A protein and the small-molecule ligand that binds it are described below.
Small molecule (SMILES): CC(C)CCC[C@@H](C)[C@H]1CC[C@H]2[C@@H]3CC=C4C[C@@H](O)CC[C@]4(C)[C@H]3CC[C@]12C

Binding-site contacts:
Ligand atom C7 contacts residue TYR198 of chain 1.C at 3.6 Å (hydrophobic).
Ligand atom C27 contacts residue SER28 of chain 1.C at 4.4 Å.
Ligand atom C6 contacts residue TYR198 of chain 1.C at 3.9 Å (hydrophobic).
Ligand atom C3 contacts residue MET21 of chain 1.C at 3.7 Å (hydrophobic).
Ligand atom C16 contacts residue VAL195 of chain 1.C at 3.9 Å (hydrophobic).
Ligand atom C15 contacts residue TYR198 of chain 1.C at 4.5 Å (hydrophobic).
Ligand atom C11 contacts residue TRP23 of chain 1.C at 4.1 Å (hydrophobic).
Ligand atom C1 contacts residue TRP23 of chain 1.C at 4.1 Å (hydrophobic).
Ligand atom C2 contacts residue MET21 of chain 1.C at 3.8 Å (hydrophobic).
Ligand atom C25 contacts residue THR32 of chain 1.C at 4.2 Å.
Ligand atom C6 contacts residue MET21 of chain 1.C at 4.0 Å (hydrophobic).
Ligand atom C12 contacts residue TRP23 of chain 1.C at 4.4 Å (hydrophobic).
Ligand atom C27 contacts residue THR32 of chain 1.C at 3.5 Å.
Ligand atom C17 contacts residue SER28 of chain 1.C at 4.4 Å.
Ligand atom C7 contacts residue LEU199 of chain 1.C at 4.0 Å (hydrophobic).
Ligand atom C22 contacts residue SER28 of chain 1.C at 3.7 Å.
Ligand atom C6 contacts residue LEU199 of chain 1.C at 3.7 Å (hydrophobic).
Ligand atom C27 contacts residue VAL31 of chain 1.C at 4.5 Å (hydrophobic).
Ligand atom C1 contacts residue MET21 of chain 1.C at 3.7 Å (hydrophobic).
Ligand atom C26 contacts residue THR32 of chain 1.C at 3.8 Å.
Ligand atom C21 contacts residue SER28 of chain 1.C at 4.3 Å.

Sequence of chain 1.C:
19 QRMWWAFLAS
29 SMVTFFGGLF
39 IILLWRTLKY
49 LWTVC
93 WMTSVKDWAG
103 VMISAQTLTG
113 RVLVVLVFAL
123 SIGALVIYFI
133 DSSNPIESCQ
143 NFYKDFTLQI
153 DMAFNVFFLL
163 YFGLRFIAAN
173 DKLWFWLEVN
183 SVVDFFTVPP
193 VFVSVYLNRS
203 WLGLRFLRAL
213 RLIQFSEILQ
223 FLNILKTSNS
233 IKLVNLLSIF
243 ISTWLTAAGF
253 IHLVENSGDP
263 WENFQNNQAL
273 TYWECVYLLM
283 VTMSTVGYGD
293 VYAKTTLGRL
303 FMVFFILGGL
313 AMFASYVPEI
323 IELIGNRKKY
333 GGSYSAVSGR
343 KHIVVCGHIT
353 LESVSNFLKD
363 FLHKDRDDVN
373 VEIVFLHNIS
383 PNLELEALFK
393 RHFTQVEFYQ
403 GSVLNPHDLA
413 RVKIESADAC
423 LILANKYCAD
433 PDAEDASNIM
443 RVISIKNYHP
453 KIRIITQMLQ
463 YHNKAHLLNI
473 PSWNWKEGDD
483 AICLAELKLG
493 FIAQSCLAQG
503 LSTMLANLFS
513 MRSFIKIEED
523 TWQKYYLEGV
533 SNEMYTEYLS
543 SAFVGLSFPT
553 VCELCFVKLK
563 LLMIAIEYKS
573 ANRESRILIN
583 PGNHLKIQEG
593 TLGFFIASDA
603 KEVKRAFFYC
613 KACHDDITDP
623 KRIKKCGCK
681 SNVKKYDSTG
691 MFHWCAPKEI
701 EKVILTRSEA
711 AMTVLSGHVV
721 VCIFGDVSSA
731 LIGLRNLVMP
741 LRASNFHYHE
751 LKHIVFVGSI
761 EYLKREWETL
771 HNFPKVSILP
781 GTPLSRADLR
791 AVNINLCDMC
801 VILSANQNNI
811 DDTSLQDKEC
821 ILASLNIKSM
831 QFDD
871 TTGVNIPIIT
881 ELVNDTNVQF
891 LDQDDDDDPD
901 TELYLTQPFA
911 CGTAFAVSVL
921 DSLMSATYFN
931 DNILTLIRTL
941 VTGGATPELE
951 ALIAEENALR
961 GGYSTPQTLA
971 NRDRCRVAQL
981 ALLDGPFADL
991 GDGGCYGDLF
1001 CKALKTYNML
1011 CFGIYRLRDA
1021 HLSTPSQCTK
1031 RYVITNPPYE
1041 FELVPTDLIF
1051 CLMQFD